Binding-site contacts:
Ligand atom C7 contacts residue ASN31 of chain 1.A at 3.9 Å.
Ligand atom O6 contacts residue THR311 of chain 1.A at 4.1 Å.
Ligand atom O5 contacts residue ASN31 of chain 1.A at 2.4 Å (h-bond).
Ligand atom C2 contacts residue ASN31 of chain 1.A at 2.5 Å.
Ligand atom C1 contacts residue THR311 of chain 1.A at 4.3 Å.
Ligand atom O7 contacts residue ASN31 of chain 1.A at 4.3 Å.
Ligand atom C4 contacts residue ASN31 of chain 1.A at 4.2 Å.
Ligand atom O6 contacts residue THR33 of chain 1.A at 4.5 Å.
Ligand atom C3 contacts residue ASN31 of chain 1.A at 3.8 Å.
Ligand atom C1 contacts residue ASN31 of chain 1.A at 1.4 Å.
Ligand atom C5 contacts residue ASN31 of chain 1.A at 3.7 Å.
Ligand atom N2 contacts residue ASN31 of chain 1.A at 2.9 Å (h-bond).
Ligand atom O5 contacts residue THR311 of chain 1.A at 3.9 Å.

A small-molecule ligand and the protein it binds are described below.
Small molecule (SMILES): CC(=O)N[C@@H]1[C@@H](O)[C@H](O)[C@@H](CO)O[C@H]1O

Sequence of chain 1.A:
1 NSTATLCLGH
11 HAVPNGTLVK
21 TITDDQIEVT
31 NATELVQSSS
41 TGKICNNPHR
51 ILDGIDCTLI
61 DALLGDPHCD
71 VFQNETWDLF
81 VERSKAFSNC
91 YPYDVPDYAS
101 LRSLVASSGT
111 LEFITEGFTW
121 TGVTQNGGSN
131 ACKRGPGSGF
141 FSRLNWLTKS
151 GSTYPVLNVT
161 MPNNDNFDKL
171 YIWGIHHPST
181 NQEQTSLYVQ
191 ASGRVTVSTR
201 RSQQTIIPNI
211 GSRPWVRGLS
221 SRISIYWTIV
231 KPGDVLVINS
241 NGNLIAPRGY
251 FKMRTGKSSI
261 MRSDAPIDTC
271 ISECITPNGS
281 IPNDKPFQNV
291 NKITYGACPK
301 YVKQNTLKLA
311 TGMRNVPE